Sequence of chain 1.B:
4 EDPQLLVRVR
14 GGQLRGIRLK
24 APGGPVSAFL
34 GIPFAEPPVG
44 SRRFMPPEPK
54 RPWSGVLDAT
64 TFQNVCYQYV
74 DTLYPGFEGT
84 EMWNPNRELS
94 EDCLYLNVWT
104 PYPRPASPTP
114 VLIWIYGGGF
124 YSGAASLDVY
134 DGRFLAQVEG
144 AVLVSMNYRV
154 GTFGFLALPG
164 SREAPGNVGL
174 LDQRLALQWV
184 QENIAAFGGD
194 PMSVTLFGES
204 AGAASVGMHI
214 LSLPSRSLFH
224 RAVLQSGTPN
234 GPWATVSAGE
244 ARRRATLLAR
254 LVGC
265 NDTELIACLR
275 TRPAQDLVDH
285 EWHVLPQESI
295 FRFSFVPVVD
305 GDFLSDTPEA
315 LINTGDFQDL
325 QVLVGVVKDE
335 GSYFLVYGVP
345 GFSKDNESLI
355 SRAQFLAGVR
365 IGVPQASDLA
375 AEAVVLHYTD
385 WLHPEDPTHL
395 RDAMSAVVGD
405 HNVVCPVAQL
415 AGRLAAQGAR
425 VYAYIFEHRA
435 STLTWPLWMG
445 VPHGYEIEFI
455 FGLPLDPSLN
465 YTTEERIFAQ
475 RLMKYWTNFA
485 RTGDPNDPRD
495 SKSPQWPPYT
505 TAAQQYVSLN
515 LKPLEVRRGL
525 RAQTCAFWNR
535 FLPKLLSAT

The small molecule below binds the protein below.
Small molecule (SMILES): CC(=O)N[C@@H]1[C@@H](O)[C@H](O)[C@@H](CO)O[C@H]1O

Binding-site contacts:
Ligand atom O6 contacts residue SER347 of chain 1.B at 4.1 Å.
Ligand atom C8 contacts residue ASN350 of chain 1.B at 3.4 Å.
Ligand atom C4 contacts residue ASN350 of chain 1.B at 4.0 Å.
Ligand atom O5 contacts residue SER347 of chain 1.B at 3.3 Å.
Ligand atom C3 contacts residue ASN350 of chain 1.B at 3.5 Å.
Ligand atom O5 contacts residue ASN350 of chain 1.B at 2.4 Å (h-bond).
Ligand atom C1 contacts residue SER347 of chain 1.B at 3.6 Å.
Ligand atom N2 contacts residue ASN350 of chain 1.B at 2.5 Å (h-bond).
Ligand atom C1 contacts residue ASN350 of chain 1.B at 1.4 Å.
Ligand atom C7 contacts residue ASN350 of chain 1.B at 3.4 Å.
Ligand atom C5 contacts residue SER347 of chain 1.B at 4.0 Å.
Ligand atom C5 contacts residue ASN350 of chain 1.B at 3.6 Å.
Ligand atom C2 contacts residue ASN350 of chain 1.B at 2.1 Å.
Ligand atom C3 contacts residue GLY345 of chain 1.B at 4.2 Å.